Sequence of chain 1.A:
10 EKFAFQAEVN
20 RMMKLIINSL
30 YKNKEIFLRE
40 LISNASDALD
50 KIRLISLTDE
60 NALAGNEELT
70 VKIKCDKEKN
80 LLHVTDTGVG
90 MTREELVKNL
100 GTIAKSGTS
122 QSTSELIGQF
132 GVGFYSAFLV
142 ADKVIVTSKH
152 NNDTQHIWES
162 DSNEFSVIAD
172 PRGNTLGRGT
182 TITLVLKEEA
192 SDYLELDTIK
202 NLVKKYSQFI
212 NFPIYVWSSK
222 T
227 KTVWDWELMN

This protein binds this small molecule.
Small molecule (SMILES): COC(=O)c1c(O)cc(O)c(Cl)c1CCc1nccn1Cc1ccccc1

Binding-site contacts:
Ligand atom CAG contacts residue MET90 of chain 1.A at 3.8 Å (hydrophobic).
Ligand atom CAL contacts residue MET90 of chain 1.A at 4.1 Å (hydrophobic).
Ligand atom OAC contacts residue ALA47 of chain 1.A at 3.3 Å.
Ligand atom CAX contacts residue PHE131 of chain 1.A at 3.5 Å (hydrophobic).
Ligand atom CAM contacts residue ASP85 of chain 1.A at 3.6 Å.
Ligand atom CAV contacts residue ASN43 of chain 1.A at 3.6 Å.
Ligand atom CAF contacts residue TRP159 of chain 1.A at 4.0 Å (hydrophobic).
Ligand atom CAJ contacts residue ASN98 of chain 1.A at 3.8 Å.
Ligand atom CAG contacts residue LEU95 of chain 1.A at 4.1 Å (hydrophobic).
Ligand atom OAD contacts residue ILE183 of chain 1.A at 3.5 Å.
Ligand atom OAC contacts residue THR181 of chain 1.A at 3.5 Å (h-bond).
Ligand atom CAI contacts residue PHE131 of chain 1.A at 3.5 Å (hydrophobic).
Ligand atom OAD contacts residue ASN43 of chain 1.A at 3.5 Å.
Ligand atom CAU contacts residue THR181 of chain 1.A at 4.0 Å.
Ligand atom OAC contacts residue ASP85 of chain 1.A at 2.8 Å (salt-bridge).
Ligand atom OAR contacts residue ILE183 of chain 1.A at 3.5 Å.
Ligand atom NBA contacts residue MET90 of chain 1.A at 4.0 Å.
Ligand atom CAJ contacts residue MET90 of chain 1.A at 3.5 Å (hydrophobic).
Ligand atom CL contacts residue MET90 of chain 1.A at 3.8 Å.
Ligand atom CAX contacts residue MET90 of chain 1.A at 3.8 Å (hydrophobic).
Ligand atom CAM contacts residue ILE183 of chain 1.A at 4.0 Å (hydrophobic).
Ligand atom CAM contacts residue ALA44 of chain 1.A at 4.0 Å (hydrophobic).
Ligand atom NBA contacts residue PHE131 of chain 1.A at 3.5 Å.
Ligand atom CAZ contacts residue ILE183 of chain 1.A at 3.9 Å (hydrophobic).
Ligand atom CAZ contacts residue ASN43 of chain 1.A at 4.0 Å.
Ligand atom CAV contacts residue ILE183 of chain 1.A at 3.6 Å (hydrophobic).
Ligand atom CAM contacts residue ASN43 of chain 1.A at 4.0 Å.
Ligand atom CAO contacts residue MET90 of chain 1.A at 3.6 Å (hydrophobic).
Ligand atom CAL contacts residue PHE131 of chain 1.A at 3.4 Å (hydrophobic).
Ligand atom OAB contacts residue ASN43 of chain 1.A at 3.8 Å.
Ligand atom NAQ contacts residue PHE131 of chain 1.A at 3.4 Å.
Ligand atom CAF contacts residue ASN98 of chain 1.A at 3.9 Å.
Ligand atom CAP contacts residue PHE131 of chain 1.A at 3.5 Å (hydrophobic).
Ligand atom CAN contacts residue PHE131 of chain 1.A at 3.5 Å (hydrophobic).
Ligand atom CAG contacts residue ASN98 of chain 1.A at 3.6 Å.
Ligand atom NAQ contacts residue MET90 of chain 1.A at 3.8 Å.
Ligand atom CAU contacts residue ASP85 of chain 1.A at 3.6 Å.
Ligand atom CL contacts residue THR181 of chain 1.A at 3.7 Å.
Ligand atom CAI contacts residue GLU94 of chain 1.A at 3.9 Å.
Ligand atom CAI contacts residue MET90 of chain 1.A at 3.9 Å (hydrophobic).